Binding-site contacts:
Ligand atom C7 contacts residue ASN165 of chain 1.F at 3.6 Å.
Ligand atom C7 contacts residue THR166 of chain 1.F at 4.1 Å.
Ligand atom C6 contacts residue ARG160 of chain 1.F at 3.5 Å.
Ligand atom C1 contacts residue ASN165 of chain 1.F at 1.4 Å.
Ligand atom N2 contacts residue ASN165 of chain 1.F at 2.9 Å (h-bond).
Ligand atom O7 contacts residue THR166 of chain 1.F at 4.1 Å.
Ligand atom C5 contacts residue ARG160 of chain 1.F at 4.2 Å.
Ligand atom O6 contacts residue ARG160 of chain 1.F at 3.7 Å.
Ligand atom C3 contacts residue ASN165 of chain 1.F at 3.8 Å.
Ligand atom C2 contacts residue ASN165 of chain 1.F at 2.5 Å.
Ligand atom O5 contacts residue ASN165 of chain 1.F at 2.4 Å (h-bond).
Ligand atom O6 contacts residue VAL142 of chain 1.F at 4.4 Å.
Ligand atom C4 contacts residue ASN165 of chain 1.F at 4.2 Å.
Ligand atom C6 contacts residue VAL142 of chain 1.F at 4.4 Å (hydrophobic).
Ligand atom C5 contacts residue ASN165 of chain 1.F at 3.7 Å.
Ligand atom C8 contacts residue THR166 of chain 1.F at 3.6 Å.
Ligand atom O5 contacts residue ARG160 of chain 1.F at 3.5 Å (salt-bridge).
Ligand atom O7 contacts residue ASN165 of chain 1.F at 3.8 Å.

A protein and the small-molecule ligand that binds it are described below.
Small molecule (SMILES): CC(=O)N[C@@H]1[C@@H](O)[C@H](O)[C@@H](CO)O[C@H]1O

Sequence of chain 1.F:
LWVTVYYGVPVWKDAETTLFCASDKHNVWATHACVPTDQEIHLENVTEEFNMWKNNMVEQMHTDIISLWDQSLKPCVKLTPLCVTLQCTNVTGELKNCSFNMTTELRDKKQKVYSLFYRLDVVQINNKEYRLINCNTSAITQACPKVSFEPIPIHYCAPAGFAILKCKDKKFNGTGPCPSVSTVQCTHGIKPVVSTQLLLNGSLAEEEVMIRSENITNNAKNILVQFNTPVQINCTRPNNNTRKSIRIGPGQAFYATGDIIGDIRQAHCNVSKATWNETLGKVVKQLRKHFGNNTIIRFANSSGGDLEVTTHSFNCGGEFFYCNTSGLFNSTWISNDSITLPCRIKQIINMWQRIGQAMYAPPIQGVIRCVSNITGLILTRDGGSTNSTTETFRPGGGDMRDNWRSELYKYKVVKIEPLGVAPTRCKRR